This protein binds this small molecule.
Small molecule (SMILES): OC[C@H]1O[C@H](O)[C@@H](O)[C@@H](O)[C@@H]1O

Binding-site contacts:
Ligand atom O4 contacts residue ARG228 of chain 2.B at 3.2 Å (salt-bridge).
Ligand atom C6 contacts residue ALA207 of chain 2.B at 3.5 Å (hydrophobic).
Ligand atom O6 contacts residue GLY98 of chain 2.B at 2.8 Å.
Ligand atom C4 contacts residue SQ01 of chain 2.L at 3.5 Å.
Ligand atom O4 contacts residue ASP208 of chain 2.B at 2.5 Å (salt-bridge).
Ligand atom C4 contacts residue GLY227 of chain 2.B at 3.7 Å.
Ligand atom C4 contacts residue ASP208 of chain 2.B at 3.3 Å.
Ligand atom C3 contacts residue GLY227 of chain 2.B at 4.1 Å.
Ligand atom O3 contacts residue ARG228 of chain 2.B at 3.0 Å (salt-bridge).
Ligand atom C5 contacts residue SQ01 of chain 2.L at 2.9 Å.
Ligand atom O5 contacts residue SQ01 of chain 2.L at 2.3 Å (h-bond).
Ligand atom C5 contacts residue ASP208 of chain 2.B at 3.9 Å.
Ligand atom C6 contacts residue LEU99 of chain 2.B at 3.8 Å (hydrophobic).
Ligand atom O4 contacts residue ASN14 of chain 2.B at 2.9 Å (h-bond).
Ligand atom C5 contacts residue TYR12 of chain 2.B at 3.7 Å (hydrophobic).
Ligand atom O6 contacts residue THR97 of chain 2.B at 3.9 Å.
Ligand atom C6 contacts residue TYR12 of chain 2.B at 4.0 Å (hydrophobic).
Ligand atom O2 contacts residue LEU99 of chain 2.B at 3.7 Å.
Ligand atom O6 contacts residue ALA207 of chain 2.B at 3.6 Å.
Ligand atom C4 contacts residue ASN14 of chain 2.B at 4.0 Å.
Ligand atom C4 contacts residue ARG228 of chain 2.B at 3.8 Å.
Ligand atom C6 contacts residue ASP208 of chain 2.B at 3.2 Å.
Ligand atom C6 contacts residue TYR100 of chain 2.B at 3.6 Å (hydrophobic).
Ligand atom C3 contacts residue ASN14 of chain 2.B at 4.2 Å.
Ligand atom O2 contacts residue SQ01 of chain 2.L at 3.6 Å.
Ligand atom C3 contacts residue ARG228 of chain 2.B at 4.0 Å.
Ligand atom O3 contacts residue GLY227 of chain 2.B at 3.4 Å.
Ligand atom O6 contacts residue ASP208 of chain 2.B at 2.6 Å (salt-bridge).
Ligand atom O6 contacts residue TYR100 of chain 2.B at 3.2 Å (h-bond).
Ligand atom C6 contacts residue GLY98 of chain 2.B at 4.1 Å.
Ligand atom O5 contacts residue LEU99 of chain 2.B at 3.2 Å (h-bond).
Ligand atom C1 contacts residue LEU99 of chain 2.B at 3.7 Å (hydrophobic).
Ligand atom C3 contacts residue SQ01 of chain 2.L at 2.9 Å.
Ligand atom C5 contacts residue LEU99 of chain 2.B at 4.1 Å (hydrophobic).
Ligand atom C2 contacts residue SQ01 of chain 2.L at 2.4 Å.
Ligand atom O6 contacts residue LEU99 of chain 2.B at 3.0 Å (h-bond).
Ligand atom C1 contacts residue SQ01 of chain 2.L at 1.4 Å.
Ligand atom O4 contacts residue TYR12 of chain 2.B at 3.8 Å.
Ligand atom O4 contacts residue GLY227 of chain 2.B at 3.8 Å.
Ligand atom O2 contacts residue GLY98 of chain 2.B at 3.7 Å.

Sequence of chain 2.B:
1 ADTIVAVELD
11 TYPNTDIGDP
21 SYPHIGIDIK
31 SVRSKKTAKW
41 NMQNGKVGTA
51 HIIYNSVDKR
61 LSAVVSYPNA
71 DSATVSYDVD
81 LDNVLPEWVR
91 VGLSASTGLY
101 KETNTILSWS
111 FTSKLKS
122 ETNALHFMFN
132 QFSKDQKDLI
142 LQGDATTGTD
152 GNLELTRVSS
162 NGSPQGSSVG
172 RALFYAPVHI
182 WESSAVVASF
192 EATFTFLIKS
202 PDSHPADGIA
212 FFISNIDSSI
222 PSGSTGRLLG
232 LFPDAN